Sequence of chain 1.A:
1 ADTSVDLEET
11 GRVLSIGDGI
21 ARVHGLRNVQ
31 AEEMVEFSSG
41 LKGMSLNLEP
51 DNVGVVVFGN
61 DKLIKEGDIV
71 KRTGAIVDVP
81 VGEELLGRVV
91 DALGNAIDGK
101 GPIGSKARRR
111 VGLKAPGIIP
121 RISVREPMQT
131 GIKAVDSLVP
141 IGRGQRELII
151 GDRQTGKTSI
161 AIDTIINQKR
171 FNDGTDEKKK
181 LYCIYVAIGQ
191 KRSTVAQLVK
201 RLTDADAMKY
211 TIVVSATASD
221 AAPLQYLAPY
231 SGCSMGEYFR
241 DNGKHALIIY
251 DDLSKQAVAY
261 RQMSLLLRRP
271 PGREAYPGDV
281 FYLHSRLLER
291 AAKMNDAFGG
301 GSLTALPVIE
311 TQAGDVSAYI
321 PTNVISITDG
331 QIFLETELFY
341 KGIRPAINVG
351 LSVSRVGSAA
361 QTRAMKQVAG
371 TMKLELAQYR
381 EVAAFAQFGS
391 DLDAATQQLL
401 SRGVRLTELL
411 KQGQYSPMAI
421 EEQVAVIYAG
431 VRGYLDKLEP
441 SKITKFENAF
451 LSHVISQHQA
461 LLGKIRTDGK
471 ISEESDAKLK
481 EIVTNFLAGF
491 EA

Binding-site contacts:
Ligand atom C8 contacts residue GLY156 of chain 1.A at 3.7 Å.
Ligand atom C8 contacts residue GLN414 of chain 1.A at 3.6 Å.
Ligand atom C2' contacts residue GLN414 of chain 1.A at 3.2 Å.
Ligand atom PG contacts residue GLN154 of chain 1.A at 3.6 Å.
Ligand atom O3G contacts residue ARG153 of chain 1.A at 3.3 Å.
Ligand atom O3A contacts residue GLY156 of chain 1.A at 3.0 Å (h-bond).
Ligand atom N3 contacts residue ARG344 of chain 1.A at 3.6 Å.
Ligand atom C2 contacts residue ARG344 of chain 1.A at 3.3 Å.
Ligand atom N3 contacts residue GLN414 of chain 1.A at 3.6 Å.
Ligand atom C1' contacts residue GLN414 of chain 1.A at 3.6 Å.
Ligand atom O1B contacts residue GLN154 of chain 1.A at 3.4 Å (h-bond).
Ligand atom N9 contacts residue GLN414 of chain 1.A at 3.2 Å (h-bond).
Ligand atom N6 contacts residue GLN412 of chain 1.A at 3.3 Å (h-bond).
Ligand atom C4 contacts residue GLN414 of chain 1.A at 3.2 Å.
Ligand atom O4' contacts residue PHE339 of chain 1.A at 3.1 Å.
Ligand atom N7 contacts residue SER159 of chain 1.A at 3.3 Å (h-bond).
Ligand atom O2B contacts residue THR158 of chain 1.A at 2.5 Å (h-bond).
Ligand atom PB contacts residue LYS157 of chain 1.A at 3.7 Å.
Ligand atom O5' contacts residue SER159 of chain 1.A at 3.7 Å.
Ligand atom C8 contacts residue SER159 of chain 1.A at 3.0 Å.
Ligand atom O2G contacts residue MG1 of chain 1.S at 2.3 Å.
Ligand atom O1B contacts residue THR155 of chain 1.A at 3.7 Å.
Ligand atom PG contacts residue MG1 of chain 1.S at 3.7 Å.
Ligand atom N3B contacts residue GLN154 of chain 1.A at 3.1 Å (h-bond).
Ligand atom O3G contacts residue GLN154 of chain 1.A at 3.1 Å (h-bond).
Ligand atom O1A contacts residue GLY156 of chain 1.A at 3.2 Å.
Ligand atom O1A contacts residue SER159 of chain 1.A at 2.6 Å (h-bond).
Ligand atom O3A contacts residue LYS157 of chain 1.A at 3.0 Å (salt-bridge).
Ligand atom O2B contacts residue MG1 of chain 1.S at 2.3 Å.
Ligand atom N6 contacts residue PRO345 of chain 1.A at 3.7 Å.
Ligand atom O5' contacts residue GLY156 of chain 1.A at 3.4 Å.
Ligand atom PB contacts residue MG1 of chain 1.S at 3.7 Å.
Ligand atom O1B contacts residue LYS157 of chain 1.A at 3.2 Å.
Ligand atom N1 contacts residue GLN412 of chain 1.A at 3.6 Å.
Ligand atom O2' contacts residue GLN414 of chain 1.A at 3.2 Å (h-bond).
Ligand atom PA contacts residue GLY156 of chain 1.A at 3.6 Å.
Ligand atom O1A contacts residue LYS157 of chain 1.A at 3.5 Å (salt-bridge).
Ligand atom O1A contacts residue THR158 of chain 1.A at 3.0 Å (h-bond).
Ligand atom C5' contacts residue GLN154 of chain 1.A at 3.6 Å.
Ligand atom C5 contacts residue GLN414 of chain 1.A at 3.6 Å.

The protein below binds the small molecule below.
Small molecule (SMILES): Nc1ncnc2c1ncn2[C@@H]1O[C@H](CO[P](=O)(O)O[P](=O)(O)NP(=O)(O)O)[C@@H](O)[C@H]1O

Sequence of chain 1.D:
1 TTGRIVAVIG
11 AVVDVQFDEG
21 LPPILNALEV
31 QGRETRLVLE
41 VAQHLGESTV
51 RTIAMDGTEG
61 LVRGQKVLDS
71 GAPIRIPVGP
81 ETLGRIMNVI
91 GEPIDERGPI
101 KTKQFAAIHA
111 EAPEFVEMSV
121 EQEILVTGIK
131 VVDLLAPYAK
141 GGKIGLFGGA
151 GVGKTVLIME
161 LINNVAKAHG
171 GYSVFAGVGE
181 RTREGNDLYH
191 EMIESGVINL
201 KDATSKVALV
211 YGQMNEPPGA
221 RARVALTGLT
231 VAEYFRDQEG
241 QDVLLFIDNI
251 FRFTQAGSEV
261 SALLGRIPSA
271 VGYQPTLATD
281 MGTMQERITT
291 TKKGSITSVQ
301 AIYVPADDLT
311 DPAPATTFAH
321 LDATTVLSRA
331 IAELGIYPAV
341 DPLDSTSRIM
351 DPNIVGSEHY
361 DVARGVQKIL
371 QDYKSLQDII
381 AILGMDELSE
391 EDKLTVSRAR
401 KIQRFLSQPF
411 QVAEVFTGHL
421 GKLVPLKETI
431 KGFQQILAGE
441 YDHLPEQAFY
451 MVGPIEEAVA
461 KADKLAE